The protein below binds the small molecule below.
Small molecule (SMILES): OC[C@H]1O[C@@](CO)(O[C@H]2O[C@H](CO)[C@@H](O)[C@H](O)[C@H]2O)[C@@H](O)[C@@H]1O

Sequence of chain 1.B:
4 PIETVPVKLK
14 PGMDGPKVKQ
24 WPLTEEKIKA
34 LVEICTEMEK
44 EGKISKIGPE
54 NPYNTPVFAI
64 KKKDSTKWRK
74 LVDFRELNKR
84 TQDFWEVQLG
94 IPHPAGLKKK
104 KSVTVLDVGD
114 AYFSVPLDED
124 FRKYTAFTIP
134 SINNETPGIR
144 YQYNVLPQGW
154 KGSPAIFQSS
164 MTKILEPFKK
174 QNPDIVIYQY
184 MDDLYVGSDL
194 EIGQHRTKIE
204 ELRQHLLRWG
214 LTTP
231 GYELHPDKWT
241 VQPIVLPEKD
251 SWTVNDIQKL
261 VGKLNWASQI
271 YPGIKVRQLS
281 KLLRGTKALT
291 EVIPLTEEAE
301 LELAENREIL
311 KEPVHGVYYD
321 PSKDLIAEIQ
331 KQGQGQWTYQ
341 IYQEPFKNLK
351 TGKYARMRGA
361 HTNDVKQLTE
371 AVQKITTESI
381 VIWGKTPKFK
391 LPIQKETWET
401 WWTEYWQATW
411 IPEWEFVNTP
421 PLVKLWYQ

Binding-site contacts:
Ligand atom C5 contacts residue GLU399 of chain 1.B at 3.6 Å.
Ligand atom O1 contacts residue ARG78 of chain 1.B at 4.3 Å.
Ligand atom O4 contacts residue LYS395 of chain 1.B at 2.9 Å (salt-bridge).
Ligand atom O5 contacts residue ARG78 of chain 1.B at 3.1 Å (salt-bridge).
Ligand atom C1 contacts residue ARG78 of chain 1.B at 3.7 Å.
Ligand atom C6 contacts residue LYS395 of chain 1.B at 4.1 Å.
Ligand atom C1 contacts residue ASP76 of chain 1.B at 4.2 Å.
Ligand atom O6 contacts residue GLU399 of chain 1.B at 3.5 Å (salt-bridge).
Ligand atom O2 contacts residue GLU79 of chain 1.B at 3.3 Å (salt-bridge).
Ligand atom C6 contacts residue GLU413 of chain 1.B at 4.2 Å.
Ligand atom C4 contacts residue GLU413 of chain 1.B at 3.4 Å.
Ligand atom C2 contacts residue GLU79 of chain 1.B at 4.0 Å.
Ligand atom C6 contacts residue ARG78 of chain 1.B at 4.0 Å.
Ligand atom O6 contacts residue PRO412 of chain 1.B at 4.1 Å.
Ligand atom O6 contacts residue ARG78 of chain 1.B at 3.0 Å (salt-bridge).
Ligand atom C6 contacts residue PHE416 of chain 1.B at 4.2 Å (hydrophobic).
Ligand atom O3 contacts residue LYS82 of chain 1.B at 2.8 Å (salt-bridge).
Ligand atom O6 contacts residue TRP414 of chain 1.B at 3.2 Å (h-bond).
Ligand atom C3 contacts residue LYS82 of chain 1.B at 3.9 Å.
Ligand atom O6 contacts residue TRP414 of chain 1.B at 2.6 Å (h-bond).
Ligand atom C1 contacts residue ASP76 of chain 1.B at 4.1 Å.
Ligand atom C4 contacts residue GLU399 of chain 1.B at 4.0 Å.
Ligand atom O4 contacts residue GLU399 of chain 1.B at 3.3 Å (salt-bridge).
Ligand atom C4 contacts residue LYS82 of chain 1.B at 4.2 Å.
Ligand atom O6 contacts residue PHE416 of chain 1.B at 3.9 Å.
Ligand atom C4 contacts residue LYS395 of chain 1.B at 4.1 Å.
Ligand atom C5 contacts residue ARG78 of chain 1.B at 4.2 Å.
Ligand atom O3 contacts residue GLU413 of chain 1.B at 3.5 Å (salt-bridge).
Ligand atom C3 contacts residue GLU79 of chain 1.B at 3.5 Å.
Ligand atom O1 contacts residue TRP24 of chain 1.B at 3.9 Å.
Ligand atom O6 contacts residue GLU413 of chain 1.B at 3.4 Å.
Ligand atom C6 contacts residue GLU399 of chain 1.B at 3.2 Å.
Ligand atom O4 contacts residue GLU413 of chain 1.B at 2.9 Å (salt-bridge).
Ligand atom C2 contacts residue ARG78 of chain 1.B at 4.0 Å.
Ligand atom C1 contacts residue VAL21 of chain 1.B at 4.1 Å (hydrophobic).
Ligand atom O4 contacts residue LYS82 of chain 1.B at 3.5 Å (salt-bridge).
Ligand atom C6 contacts residue TRP414 of chain 1.B at 4.0 Å (hydrophobic).
Ligand atom C3 contacts residue GLU413 of chain 1.B at 4.0 Å.
Ligand atom C6 contacts residue TRP414 of chain 1.B at 3.5 Å (hydrophobic).
Ligand atom O3 contacts residue GLU79 of chain 1.B at 2.6 Å (salt-bridge).